Sequence of chain 35.G:
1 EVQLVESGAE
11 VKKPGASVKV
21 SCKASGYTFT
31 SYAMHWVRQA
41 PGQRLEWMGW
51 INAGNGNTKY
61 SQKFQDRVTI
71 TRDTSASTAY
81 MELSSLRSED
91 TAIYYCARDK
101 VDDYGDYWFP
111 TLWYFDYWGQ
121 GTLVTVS

Binding-site contacts:
Ligand atom O3 contacts residue GLN65 of chain 35.G at 3.2 Å.
Ligand atom C5 contacts residue ASN67 of chain 35.E at 3.6 Å.
Ligand atom O5 contacts residue TYR60 of chain 35.G at 3.5 Å.
Ligand atom C3 contacts residue ASP66 of chain 35.G at 4.3 Å.
Ligand atom C1 contacts residue ASN67 of chain 35.E at 1.4 Å.
Ligand atom C8 contacts residue GLN65 of chain 35.G at 3.5 Å.
Ligand atom N2 contacts residue ASN67 of chain 35.E at 3.1 Å (h-bond).
Ligand atom C8 contacts residue ASN67 of chain 35.E at 3.6 Å.
Ligand atom C4 contacts residue ASN67 of chain 35.E at 4.2 Å.
Ligand atom C6 contacts residue GLN65 of chain 35.G at 4.1 Å.
Ligand atom C3 contacts residue GLN65 of chain 35.G at 4.1 Å.
Ligand atom C4 contacts residue ASP66 of chain 35.G at 3.8 Å.
Ligand atom O6 contacts residue ASP66 of chain 35.G at 2.8 Å (salt-bridge).
Ligand atom C6 contacts residue ASP66 of chain 35.G at 4.2 Å.
Ligand atom O5 contacts residue ASN67 of chain 35.E at 2.4 Å (h-bond).
Ligand atom O3 contacts residue ASN67 of chain 35.E at 4.4 Å.
Ligand atom O6 contacts residue GLN65 of chain 35.G at 4.2 Å.
Ligand atom N2 contacts residue GLN65 of chain 35.G at 4.5 Å.
Ligand atom O7 contacts residue ARG89 of chain 35.E at 4.0 Å.
Ligand atom O5 contacts residue GLN65 of chain 35.G at 3.9 Å.
Ligand atom O7 contacts residue MET118 of chain 35.E at 3.9 Å.
Ligand atom O7 contacts residue ASN67 of chain 35.E at 4.1 Å.
Ligand atom O4 contacts residue ASP66 of chain 35.G at 4.2 Å.
Ligand atom C3 contacts residue ASN67 of chain 35.E at 3.8 Å.
Ligand atom C1 contacts residue GLN65 of chain 35.G at 3.7 Å.
Ligand atom C2 contacts residue ASN67 of chain 35.E at 2.5 Å.
Ligand atom C5 contacts residue TYR60 of chain 35.G at 4.2 Å (hydrophobic).
Ligand atom C2 contacts residue GLN65 of chain 35.G at 3.4 Å.
Ligand atom O3 contacts residue ASP66 of chain 35.G at 3.8 Å.
Ligand atom C6 contacts residue TYR60 of chain 35.G at 3.8 Å (hydrophobic).
Ligand atom C7 contacts residue ASN67 of chain 35.E at 3.6 Å.

The protein below binds the small molecule below.
Small molecule (SMILES): CC(=O)N[C@@H]1[C@@H](O)[C@H](O)[C@@H](CO)O[C@H]1O

Sequence of chain 35.E:
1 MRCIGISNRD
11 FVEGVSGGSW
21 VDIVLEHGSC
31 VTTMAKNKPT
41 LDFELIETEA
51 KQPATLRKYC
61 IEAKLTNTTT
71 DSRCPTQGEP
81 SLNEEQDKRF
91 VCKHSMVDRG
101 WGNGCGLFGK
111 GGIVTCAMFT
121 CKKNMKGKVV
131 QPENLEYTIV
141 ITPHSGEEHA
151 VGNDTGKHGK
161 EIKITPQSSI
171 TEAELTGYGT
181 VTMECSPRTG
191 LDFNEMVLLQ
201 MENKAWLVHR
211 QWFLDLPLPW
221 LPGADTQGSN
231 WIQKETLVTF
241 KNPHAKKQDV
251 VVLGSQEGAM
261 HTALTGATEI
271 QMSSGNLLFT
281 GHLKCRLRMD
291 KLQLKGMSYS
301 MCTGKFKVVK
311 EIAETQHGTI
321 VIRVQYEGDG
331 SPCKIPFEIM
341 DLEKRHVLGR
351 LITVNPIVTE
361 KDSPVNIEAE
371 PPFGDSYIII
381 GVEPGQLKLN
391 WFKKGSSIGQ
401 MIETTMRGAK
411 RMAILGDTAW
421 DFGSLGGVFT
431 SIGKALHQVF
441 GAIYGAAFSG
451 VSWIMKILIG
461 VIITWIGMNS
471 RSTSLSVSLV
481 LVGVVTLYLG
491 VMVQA